Binding-site contacts:
Ligand atom N3 contacts residue PHE176 of chain 1.C at 3.5 Å.
Ligand atom OP2 contacts residue LYS163 of chain 1.C at 2.9 Å (salt-bridge).
Ligand atom C3' contacts residue SER42 of chain 1.C at 3.5 Å.
Ligand atom OP1 contacts residue LYS167 of chain 1.C at 2.9 Å (salt-bridge).
Ligand atom OP2 contacts residue LYS163 of chain 1.C at 2.8 Å (salt-bridge).
Ligand atom P contacts residue LYS163 of chain 1.C at 3.4 Å.
Ligand atom OP1 contacts residue GLY86 of chain 1.C at 3.5 Å.
Ligand atom C5' contacts residue THR164 of chain 1.C at 3.5 Å.
Ligand atom C5' contacts residue TRP62 of chain 1.C at 3.4 Å (hydrophobic).
Ligand atom N4 contacts residue PHE176 of chain 1.C at 3.5 Å.
Ligand atom OP1 contacts residue THR164 of chain 1.C at 2.7 Å (h-bond).
Ligand atom O2 contacts residue PHE83 of chain 1.C at 3.4 Å.
Ligand atom N3 contacts residue GLN55 of chain 1.C at 3.3 Å (h-bond).
Ligand atom C4 contacts residue PHE176 of chain 1.C at 3.5 Å (hydrophobic).
Ligand atom OP1 contacts residue SER165 of chain 1.C at 3.5 Å.
Ligand atom N3 contacts residue PHE83 of chain 1.C at 3.4 Å.
Ligand atom O5' contacts residue TYR185 of chain 1.C at 3.5 Å (h-bond).
Ligand atom C8 contacts residue THR44 of chain 1.C at 3.5 Å.
Ligand atom OP2 contacts residue THR44 of chain 1.C at 2.8 Å (h-bond).
Ligand atom O2 contacts residue LYS87 of chain 1.C at 3.5 Å.
Ligand atom OP1 contacts residue LYS163 of chain 1.C at 3.5 Å (salt-bridge).
Ligand atom N6 contacts residue GLN48 of chain 1.C at 3.2 Å (h-bond).
Ligand atom OP1 contacts residue HIS90 of chain 1.C at 3.4 Å.
Ligand atom OP1 contacts residue GLY145 of chain 1.C at 3.2 Å.
Ligand atom C4 contacts residue PHE83 of chain 1.C at 3.4 Å (hydrophobic).
Ligand atom O5' contacts residue ARG61 of chain 1.C at 3.0 Å (salt-bridge).
Ligand atom O5' contacts residue THR44 of chain 1.C at 3.4 Å (h-bond).
Ligand atom OP2 contacts residue SER42 of chain 1.C at 3.5 Å.
Ligand atom C5' contacts residue LEU146 of chain 1.C at 3.4 Å (hydrophobic).
Ligand atom O3' contacts residue HIS90 of chain 1.C at 3.5 Å.
Ligand atom OP1 contacts residue HIS90 of chain 1.C at 3.0 Å (h-bond).
Ligand atom OP1 contacts residue ASP148 of chain 1.C at 2.6 Å (salt-bridge).
Ligand atom N1 contacts residue GLN48 of chain 1.C at 3.1 Å (h-bond).
Ligand atom OP2 contacts residue GLN181 of chain 1.C at 2.9 Å (h-bond).
Ligand atom C2 contacts residue PHE83 of chain 1.C at 3.3 Å (hydrophobic).
Ligand atom O3' contacts residue GLY86 of chain 1.C at 3.3 Å.
Ligand atom OP1 contacts residue LEU146 of chain 1.C at 2.9 Å (h-bond).
Ligand atom OP1 contacts residue TYR185 of chain 1.C at 2.6 Å (h-bond).
Ligand atom OP1 contacts residue GLU166 of chain 1.C at 2.8 Å (salt-bridge).
Ligand atom O5' contacts residue THR164 of chain 1.C at 3.4 Å (h-bond).

Sequence of chain 1.C:
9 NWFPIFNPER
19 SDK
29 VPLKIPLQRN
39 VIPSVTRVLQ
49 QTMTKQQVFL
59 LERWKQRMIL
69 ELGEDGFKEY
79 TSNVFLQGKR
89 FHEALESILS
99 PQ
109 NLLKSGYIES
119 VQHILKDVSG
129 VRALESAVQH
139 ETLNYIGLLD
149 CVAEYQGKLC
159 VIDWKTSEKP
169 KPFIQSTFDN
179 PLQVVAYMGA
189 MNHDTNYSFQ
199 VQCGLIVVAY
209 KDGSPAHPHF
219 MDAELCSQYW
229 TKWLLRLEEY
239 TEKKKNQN

This small molecule binds to this protein.
Small molecule (SMILES): Nc1ccn([C@H]2C[C@H](OP(=O)(O)O)[C@@H](CO[P](=O)(O)O[C@H]3C[C@H](n4cnc5c(N)ncnc54)O[C@@H]3CO[P](=O)(O)O[C@H]3C[C@H](n4cnc5c(N)ncnc54)O[C@@H]3CO[P](=O)(O)O[C@H]3C[C@H](n4ccc(N)nc4=O)O[C@@H]3CO[P](=O)(O)O[C@H]3C[C@H](n4cnc5c(N)ncnc54)O[C@@H]3CO[P](=O)(O)O[C@H]3C[C@H](n4cnc5c(N)ncnc54)O[C@@H]3CO[P](=O)(O)O[C@H]3C[C@H](n4ccc(N)nc4=O)O[C@@H]3COP(=O)=O)O2)c(=O)n1